Sequence of chain 1.A:
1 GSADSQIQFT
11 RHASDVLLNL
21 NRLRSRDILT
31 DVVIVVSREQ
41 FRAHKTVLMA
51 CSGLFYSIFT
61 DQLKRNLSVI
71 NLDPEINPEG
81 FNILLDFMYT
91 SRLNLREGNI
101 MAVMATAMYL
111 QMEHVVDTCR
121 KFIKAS

Binding-site contacts:
Ligand atom N3 contacts residue TYR56 of chain 1.A at 3.6 Å.
Ligand atom N1 contacts residue MET49 of chain 1.A at 2.9 Å (h-bond).
Ligand atom N2 contacts residue TYR56 of chain 1.A at 3.7 Å.
Ligand atom C10 contacts residue TYR56 of chain 1.A at 3.8 Å (hydrophobic).
Ligand atom N2 contacts residue ARG22 of chain 2.A at 2.9 Å (salt-bridge).
Ligand atom C9 contacts residue MET49 of chain 1.A at 3.6 Å (hydrophobic).
Ligand atom C contacts residue ARG22 of chain 2.A at 3.7 Å.
Ligand atom C14 contacts residue CYS51 of chain 1.A at 3.7 Å (hydrophobic).
Ligand atom C10 contacts residue ASN19 of chain 2.A at 3.6 Å.
Ligand atom C15 contacts residue GLN111 of chain 1.A at 3.3 Å.
Ligand atom F contacts residue MET49 of chain 1.A at 3.3 Å.
Ligand atom C9 contacts residue TYR56 of chain 1.A at 3.6 Å (hydrophobic).
Ligand atom C16 contacts residue GLY53 of chain 1.A at 3.4 Å.
Ligand atom C16 contacts residue GLU113 of chain 1.A at 3.6 Å.
Ligand atom C18 contacts residue GLY53 of chain 1.A at 3.4 Å.
Ligand atom C13 contacts residue ALA50 of chain 1.A at 3.7 Å (hydrophobic).
Ligand atom C16 contacts residue GLN111 of chain 1.A at 3.4 Å.
Ligand atom F contacts residue ALA50 of chain 1.A at 3.2 Å.
Ligand atom N4 contacts residue GLY53 of chain 1.A at 3.6 Å.
Ligand atom C2 contacts residue ARG22 of chain 2.A at 3.6 Å.
Ligand atom N4 contacts residue GLN111 of chain 1.A at 3.0 Å (h-bond).
Ligand atom C17 contacts residue GLU113 of chain 1.A at 3.4 Å.
Ligand atom C4 contacts residue ASN19 of chain 2.A at 3.5 Å.
Ligand atom C20 contacts residue GLY53 of chain 1.A at 3.5 Å.
Ligand atom C19 contacts residue GLY53 of chain 1.A at 3.4 Å.
Ligand atom N contacts residue ARG22 of chain 2.A at 3.5 Å (salt-bridge).
Ligand atom F contacts residue LEU23 of chain 2.A at 3.5 Å.
Ligand atom C15 contacts residue GLY53 of chain 1.A at 3.7 Å.
Ligand atom C17 contacts residue GLY53 of chain 1.A at 3.5 Å.
Ligand atom C1 contacts residue ARG22 of chain 2.A at 3.5 Å.
Ligand atom C11 contacts residue ASN19 of chain 2.A at 3.5 Å.
Ligand atom N4 contacts residue GLU113 of chain 1.A at 2.6 Å (salt-bridge).
Ligand atom N5 contacts residue GLN111 of chain 1.A at 3.7 Å.
Ligand atom N5 contacts residue GLU113 of chain 1.A at 2.8 Å (salt-bridge).
Ligand atom C3 contacts residue ARG22 of chain 2.A at 3.5 Å.
Ligand atom C4 contacts residue ARG22 of chain 2.A at 3.5 Å.
Ligand atom C11 contacts residue LEU23 of chain 2.A at 3.5 Å (hydrophobic).
Ligand atom N1 contacts residue ASN19 of chain 2.A at 3.7 Å.
Ligand atom C15 contacts residue GLU113 of chain 1.A at 3.7 Å.
Ligand atom F contacts residue ASN19 of chain 2.A at 3.6 Å.

Sequence of chain 2.A:
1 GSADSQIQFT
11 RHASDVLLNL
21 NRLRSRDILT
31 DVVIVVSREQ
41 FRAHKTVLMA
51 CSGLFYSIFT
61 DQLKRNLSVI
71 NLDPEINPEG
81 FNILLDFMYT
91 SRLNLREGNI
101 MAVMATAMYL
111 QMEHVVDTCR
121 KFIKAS

This small molecule binds to this protein.
Small molecule (SMILES): Cc1ncccc1[C@H]1C[C@@H](c2cccc3nc(N)ccc23)Nc2c(F)cnn21